Sequence of chain 1.D:
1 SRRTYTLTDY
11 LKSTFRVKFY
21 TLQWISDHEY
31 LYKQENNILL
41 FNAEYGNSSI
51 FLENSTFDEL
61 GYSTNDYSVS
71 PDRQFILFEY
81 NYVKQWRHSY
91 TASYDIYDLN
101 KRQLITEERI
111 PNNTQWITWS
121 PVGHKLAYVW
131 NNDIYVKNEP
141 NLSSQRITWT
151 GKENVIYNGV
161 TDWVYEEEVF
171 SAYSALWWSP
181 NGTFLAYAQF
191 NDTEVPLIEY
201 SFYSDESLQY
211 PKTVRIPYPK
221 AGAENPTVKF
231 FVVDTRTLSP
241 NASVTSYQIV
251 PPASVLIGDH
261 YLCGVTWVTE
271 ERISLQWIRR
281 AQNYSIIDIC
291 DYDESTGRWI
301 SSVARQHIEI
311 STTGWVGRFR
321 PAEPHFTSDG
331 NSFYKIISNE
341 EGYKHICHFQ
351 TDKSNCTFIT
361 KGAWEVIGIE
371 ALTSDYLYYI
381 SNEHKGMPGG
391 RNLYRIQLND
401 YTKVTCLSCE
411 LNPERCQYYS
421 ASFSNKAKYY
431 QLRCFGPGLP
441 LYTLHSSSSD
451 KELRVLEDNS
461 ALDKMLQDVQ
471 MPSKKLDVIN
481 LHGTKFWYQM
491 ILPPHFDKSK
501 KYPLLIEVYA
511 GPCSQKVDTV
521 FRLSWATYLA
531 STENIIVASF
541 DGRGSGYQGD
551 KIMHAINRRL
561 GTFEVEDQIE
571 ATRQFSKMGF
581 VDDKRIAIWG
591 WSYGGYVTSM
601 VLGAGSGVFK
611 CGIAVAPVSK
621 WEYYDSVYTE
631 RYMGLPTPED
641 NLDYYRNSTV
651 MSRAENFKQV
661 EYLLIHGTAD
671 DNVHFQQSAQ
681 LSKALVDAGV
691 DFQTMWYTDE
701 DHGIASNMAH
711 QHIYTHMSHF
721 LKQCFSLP

Binding-site contacts:
Ligand atom C2 contacts residue ASN241 of chain 1.D at 2.5 Å.
Ligand atom C7 contacts residue ASN241 of chain 1.D at 2.8 Å.
Ligand atom C3 contacts residue ASN241 of chain 1.D at 3.8 Å.
Ligand atom C8 contacts residue ASN241 of chain 1.D at 4.3 Å.
Ligand atom C5 contacts residue ASN241 of chain 1.D at 3.7 Å.
Ligand atom O7 contacts residue PRO240 of chain 1.D at 4.3 Å.
Ligand atom N2 contacts residue ASN241 of chain 1.D at 2.4 Å (h-bond).
Ligand atom O7 contacts residue ASN241 of chain 1.D at 2.6 Å (h-bond).
Ligand atom O5 contacts residue ASN241 of chain 1.D at 2.4 Å (h-bond).
Ligand atom C4 contacts residue ASN241 of chain 1.D at 4.2 Å.
Ligand atom C1 contacts residue ASN241 of chain 1.D at 1.4 Å.

The small molecule below binds the protein below.
Small molecule (SMILES): CC(=O)N[C@@H]1[C@@H](O)[C@H](O)[C@@H](CO)O[C@H]1O